Sequence of chain 1.A:
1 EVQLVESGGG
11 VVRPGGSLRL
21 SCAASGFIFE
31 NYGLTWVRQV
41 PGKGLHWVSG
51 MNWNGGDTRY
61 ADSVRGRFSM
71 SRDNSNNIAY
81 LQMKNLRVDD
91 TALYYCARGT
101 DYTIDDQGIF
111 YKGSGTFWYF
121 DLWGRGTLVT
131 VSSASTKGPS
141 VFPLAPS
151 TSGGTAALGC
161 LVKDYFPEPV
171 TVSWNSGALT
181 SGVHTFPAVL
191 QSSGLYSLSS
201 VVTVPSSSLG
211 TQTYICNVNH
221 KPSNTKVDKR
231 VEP

Sequence of chain 1.G:
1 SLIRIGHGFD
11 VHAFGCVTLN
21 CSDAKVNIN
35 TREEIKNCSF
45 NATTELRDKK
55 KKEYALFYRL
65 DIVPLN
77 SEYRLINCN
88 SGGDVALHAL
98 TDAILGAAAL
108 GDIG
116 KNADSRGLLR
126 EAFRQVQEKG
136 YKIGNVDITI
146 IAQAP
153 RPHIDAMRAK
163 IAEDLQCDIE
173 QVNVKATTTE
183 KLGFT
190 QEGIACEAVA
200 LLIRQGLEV

Binding-site contacts:
Ligand atom C8 contacts residue LEU60 of chain 1.E at 3.7 Å (hydrophobic).
Ligand atom N2 contacts residue ASN41 of chain 1.E at 2.9 Å (h-bond).
Ligand atom C8 contacts residue ILE28 of chain 1.A at 4.4 Å (hydrophobic).
Ligand atom C8 contacts residue ASN31 of chain 1.A at 3.7 Å.
Ligand atom O3 contacts residue ILE28 of chain 1.A at 4.5 Å.
Ligand atom C1 contacts residue TYR58 of chain 1.E at 4.1 Å (hydrophobic).
Ligand atom C7 contacts residue ASN41 of chain 1.E at 4.2 Å.
Ligand atom C1 contacts residue ASN41 of chain 1.E at 1.4 Å.
Ligand atom O6 contacts residue GLU30 of chain 1.A at 4.0 Å.
Ligand atom C8 contacts residue LYS56 of chain 1.E at 3.9 Å.
Ligand atom C8 contacts residue TYR58 of chain 1.E at 3.7 Å (hydrophobic).
Ligand atom C8 contacts residue GLU30 of chain 1.A at 3.2 Å.
Ligand atom C2 contacts residue ASN41 of chain 1.E at 2.5 Å.
Ligand atom C6 contacts residue GLU30 of chain 1.A at 3.8 Å.
Ligand atom O6 contacts residue TYR58 of chain 1.E at 3.5 Å.
Ligand atom N2 contacts residue GLU30 of chain 1.A at 3.9 Å.
Ligand atom C7 contacts residue LEU60 of chain 1.E at 4.4 Å (hydrophobic).
Ligand atom C7 contacts residue TYR58 of chain 1.E at 4.1 Å (hydrophobic).
Ligand atom C3 contacts residue ASN41 of chain 1.E at 3.8 Å.
Ligand atom N2 contacts residue TYR58 of chain 1.E at 4.3 Å.
Ligand atom O5 contacts residue ASN41 of chain 1.E at 2.3 Å (h-bond).
Ligand atom N2 contacts residue LEU60 of chain 1.E at 4.0 Å.
Ligand atom C5 contacts residue ASN41 of chain 1.E at 3.6 Å.
Ligand atom C4 contacts residue ASN41 of chain 1.E at 4.3 Å.
Ligand atom C7 contacts residue GLU30 of chain 1.A at 4.3 Å.
Ligand atom C6 contacts residue TYR58 of chain 1.E at 3.9 Å (hydrophobic).
Ligand atom O5 contacts residue TYR58 of chain 1.E at 4.0 Å.
Ligand atom C8 contacts residue THR187 of chain 1.G at 4.3 Å.
Ligand atom O4 contacts residue TYR58 of chain 1.E at 4.0 Å.
Ligand atom C5 contacts residue TYR58 of chain 1.E at 3.6 Å (hydrophobic).

Sequence of chain 1.E:
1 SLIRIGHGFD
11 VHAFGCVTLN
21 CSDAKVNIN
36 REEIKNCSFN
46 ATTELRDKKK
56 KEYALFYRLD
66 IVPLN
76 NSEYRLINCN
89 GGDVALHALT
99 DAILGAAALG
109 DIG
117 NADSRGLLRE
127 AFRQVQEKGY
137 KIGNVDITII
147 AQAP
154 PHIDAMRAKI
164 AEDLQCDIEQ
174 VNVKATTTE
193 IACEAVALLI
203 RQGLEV

This protein binds this small molecule.
Small molecule (SMILES): CC(=O)N[C@H]1[C@H](O[C@H]2[C@H](O)[C@@H](NC(C)=O)CO[C@@H]2CO)O[C@H](CO)[C@@H](O)[C@@H]1O